A protein and the small-molecule ligand that binds it are described below.
Small molecule (SMILES): CC(=O)N[C@H]1[C@H](O[C@H]2[C@H](O)[C@@H](NC(C)=O)CO[C@@H]2CO)O[C@H](CO)[C@@H](O)[C@@H]1O

Sequence of chain 1.B:
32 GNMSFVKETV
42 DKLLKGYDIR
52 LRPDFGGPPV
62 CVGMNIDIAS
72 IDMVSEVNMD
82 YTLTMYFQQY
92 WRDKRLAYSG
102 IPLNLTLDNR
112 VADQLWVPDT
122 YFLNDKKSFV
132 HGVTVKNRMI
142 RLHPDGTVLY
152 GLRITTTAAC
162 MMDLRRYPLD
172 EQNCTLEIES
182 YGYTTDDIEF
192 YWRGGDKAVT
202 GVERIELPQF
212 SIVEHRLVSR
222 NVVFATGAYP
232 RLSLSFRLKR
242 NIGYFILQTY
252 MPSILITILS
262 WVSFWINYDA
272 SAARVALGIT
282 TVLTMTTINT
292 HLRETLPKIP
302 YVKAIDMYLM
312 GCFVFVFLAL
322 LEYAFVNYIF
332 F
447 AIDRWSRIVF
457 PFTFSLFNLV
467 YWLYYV

Binding-site contacts:
Ligand atom C6 contacts residue HIS144 of chain 1.B at 3.8 Å.
Ligand atom C1 contacts residue HIS144 of chain 1.B at 3.6 Å.
Ligand atom O6 contacts residue HIS144 of chain 1.B at 4.3 Å.
Ligand atom C3 contacts residue ASN105 of chain 1.B at 3.8 Å.
Ligand atom N2 contacts residue ASN105 of chain 1.B at 2.9 Å (h-bond).
Ligand atom C1 contacts residue ASN105 of chain 1.B at 1.4 Å.
Ligand atom C4 contacts residue ASN105 of chain 1.B at 4.2 Å.
Ligand atom C2 contacts residue ASN105 of chain 1.B at 2.5 Å.
Ligand atom C5 contacts residue ASN105 of chain 1.B at 3.7 Å.
Ligand atom C7 contacts residue ASN105 of chain 1.B at 3.6 Å.
Ligand atom O7 contacts residue ASN105 of chain 1.B at 3.9 Å.
Ligand atom C8 contacts residue PRO103 of chain 1.B at 4.0 Å (hydrophobic).
Ligand atom C5 contacts residue HIS144 of chain 1.B at 3.6 Å.
Ligand atom O5 contacts residue ASN105 of chain 1.B at 2.4 Å (h-bond).
Ligand atom O5 contacts residue HIS144 of chain 1.B at 3.1 Å.